Sequence of chain 1.Z:
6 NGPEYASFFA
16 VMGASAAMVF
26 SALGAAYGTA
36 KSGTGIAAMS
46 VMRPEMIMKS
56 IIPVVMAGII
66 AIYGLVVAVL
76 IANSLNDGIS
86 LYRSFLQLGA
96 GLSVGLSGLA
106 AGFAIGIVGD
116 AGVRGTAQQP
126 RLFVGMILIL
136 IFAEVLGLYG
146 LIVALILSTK

Sequence of chain 1.AA:
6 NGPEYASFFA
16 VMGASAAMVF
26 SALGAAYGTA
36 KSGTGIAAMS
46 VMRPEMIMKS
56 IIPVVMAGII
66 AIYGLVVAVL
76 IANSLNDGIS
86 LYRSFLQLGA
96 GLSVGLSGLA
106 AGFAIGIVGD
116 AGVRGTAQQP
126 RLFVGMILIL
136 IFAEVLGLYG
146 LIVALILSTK

Binding-site contacts:
Ligand atom C33 contacts residue ILE57 of chain 1.AA at 4.3 Å (hydrophobic).
Ligand atom O34 contacts residue ILE57 of chain 1.AA at 4.4 Å.
Ligand atom C16 contacts residue PHE137 of chain 1.Z at 3.6 Å (hydrophobic).
Ligand atom C36 contacts residue ILE57 of chain 1.AA at 1.8 Å (hydrophobic).
Ligand atom C28 contacts residue LEU133 of chain 1.Z at 4.0 Å (hydrophobic).
Ligand atom C23 contacts residue PHE137 of chain 1.Z at 4.4 Å (hydrophobic).
Ligand atom C38 contacts residue MET53 of chain 1.AA at 4.3 Å (hydrophobic).
Ligand atom C01 contacts residue TYR144 of chain 1.Z at 3.7 Å (hydrophobic).
Ligand atom C23 contacts residue ILE136 of chain 1.Z at 4.4 Å (hydrophobic).
Ligand atom C37 contacts residue ILE57 of chain 1.AA at 3.4 Å (hydrophobic).
Ligand atom O19 contacts residue TYR144 of chain 1.Z at 3.7 Å.
Ligand atom C03 contacts residue PHE137 of chain 1.Z at 3.6 Å (hydrophobic).
Ligand atom C15 contacts residue PHE137 of chain 1.Z at 3.9 Å (hydrophobic).
Ligand atom C17 contacts residue PHE137 of chain 1.Z at 4.2 Å (hydrophobic).
Ligand atom C31 contacts residue MET53 of chain 1.AA at 4.1 Å (hydrophobic).
Ligand atom C23 contacts residue LEU133 of chain 1.Z at 2.9 Å (hydrophobic).
Ligand atom C03 contacts residue TYR144 of chain 1.Z at 4.3 Å (hydrophobic).
Ligand atom O39 contacts residue MET53 of chain 1.AA at 3.3 Å.
Ligand atom C14 contacts residue PHE137 of chain 1.Z at 3.6 Å (hydrophobic).
Ligand atom C35 contacts residue MET53 of chain 1.AA at 4.4 Å (hydrophobic).
Ligand atom C36 contacts residue LYS54 of chain 1.AA at 4.3 Å.
Ligand atom O41 contacts residue LEU133 of chain 1.Z at 4.0 Å.
Ligand atom O10 contacts residue PHE137 of chain 1.Z at 3.8 Å.
Ligand atom C17 contacts residue TYR144 of chain 1.Z at 4.3 Å (hydrophobic).
Ligand atom O34 contacts residue MET53 of chain 1.AA at 3.9 Å.
Ligand atom C20 contacts residue VAL140 of chain 1.Z at 3.2 Å (hydrophobic).
Ligand atom C09 contacts residue PHE137 of chain 1.Z at 4.5 Å (hydrophobic).
Ligand atom C21 contacts residue ILE136 of chain 1.Z at 3.4 Å (hydrophobic).
Ligand atom O22 contacts residue LEU133 of chain 1.Z at 3.9 Å.
Ligand atom C02 contacts residue TYR144 of chain 1.Z at 3.9 Å (hydrophobic).
Ligand atom C13 contacts residue PHE137 of chain 1.Z at 4.1 Å (hydrophobic).
Ligand atom C18 contacts residue TYR144 of chain 1.Z at 3.3 Å (hydrophobic).
Ligand atom C38 contacts residue LYS54 of chain 1.AA at 4.2 Å.
Ligand atom C32 contacts residue MET53 of chain 1.AA at 3.5 Å (hydrophobic).
Ligand atom C35 contacts residue ILE57 of chain 1.AA at 3.1 Å (hydrophobic).
Ligand atom C17 contacts residue VAL140 of chain 1.Z at 4.0 Å (hydrophobic).
Ligand atom C05 contacts residue PHE137 of chain 1.Z at 3.9 Å (hydrophobic).
Ligand atom C33 contacts residue MET53 of chain 1.AA at 4.2 Å (hydrophobic).
Ligand atom C04 contacts residue PHE137 of chain 1.Z at 4.2 Å (hydrophobic).
Ligand atom C11 contacts residue PHE137 of chain 1.Z at 4.2 Å (hydrophobic).

This small molecule binds to this protein.
Small molecule (SMILES): CO/C1=C\C(C)=C\[C@@H](C)[C@@H](O)[C@H](C)C/C(C)=C/C=C/[C@H](OC)[C@@H]([C@@H](C)[C@@H](O)[C@H](C)[C@@]2(O)C[C@@H](O)[C@H](C)[C@@H](C(C)C)O2)OC1=O